This protein binds this small molecule.
Small molecule (SMILES): N[C@@H](CCCNC(=O)CP(=O)(O)O)C(=O)O

Binding-site contacts:
Ligand atom C1P contacts residue ARG54 of chain 1.A at 3.4 Å.
Ligand atom O1 contacts residue THR55 of chain 1.A at 3.5 Å (h-bond).
Ligand atom O3P contacts residue GLN79 of chain 1.B at 3.2 Å (h-bond).
Ligand atom N contacts residue ASP227 of chain 1.A at 2.8 Å (salt-bridge).
Ligand atom O contacts residue GLN164 of chain 1.A at 3.1 Å (h-bond).
Ligand atom C1 contacts residue HIS130 of chain 1.A at 3.7 Å.
Ligand atom C1P contacts residue LEU270 of chain 1.A at 3.5 Å (hydrophobic).
Ligand atom CA contacts residue GLN164 of chain 1.A at 3.7 Å.
Ligand atom C1P contacts residue ARG297 of chain 1.A at 3.7 Å.
Ligand atom CD contacts residue CYS269 of chain 1.A at 3.8 Å (hydrophobic).
Ligand atom O1P contacts residue SER52 of chain 1.A at 2.6 Å (h-bond).
Ligand atom P contacts residue SER52 of chain 1.A at 3.8 Å.
Ligand atom N contacts residue GLN164 of chain 1.A at 2.9 Å (h-bond).
Ligand atom O1P contacts residue ARG54 of chain 1.A at 3.5 Å (salt-bridge).
Ligand atom O1 contacts residue ARG297 of chain 1.A at 3.3 Å (salt-bridge).
Ligand atom CB contacts residue VAL165 of chain 1.A at 3.8 Å (hydrophobic).
Ligand atom C1 contacts residue ARG297 of chain 1.A at 3.7 Å.
Ligand atom O1P contacts residue THR55 of chain 1.A at 2.8 Å (h-bond).
Ligand atom CB contacts residue ASP227 of chain 1.A at 3.8 Å.
Ligand atom N contacts residue THR163 of chain 1.A at 3.8 Å.
Ligand atom O contacts residue MET125 of chain 1.A at 3.8 Å.
Ligand atom CB contacts residue MET125 of chain 1.A at 3.8 Å (hydrophobic).
Ligand atom O2P contacts residue ARG54 of chain 1.A at 2.8 Å (salt-bridge).
Ligand atom P contacts residue ARG103 of chain 1.A at 3.8 Å.
Ligand atom CA contacts residue ASP227 of chain 1.A at 3.5 Å.
Ligand atom O3P contacts residue ARG103 of chain 1.A at 2.8 Å (salt-bridge).
Ligand atom C1 contacts residue ARG103 of chain 1.A at 3.6 Å.
Ligand atom P contacts residue THR53 of chain 1.A at 3.8 Å.
Ligand atom O1 contacts residue ARG103 of chain 1.A at 2.8 Å (salt-bridge).
Ligand atom C1 contacts residue LEU270 of chain 1.A at 3.7 Å (hydrophobic).
Ligand atom CB contacts residue GLN164 of chain 1.A at 3.6 Å.
Ligand atom O1P contacts residue THR53 of chain 1.A at 3.7 Å.
Ligand atom O1P contacts residue ARG103 of chain 1.A at 3.2 Å (salt-bridge).
Ligand atom O1 contacts residue HIS130 of chain 1.A at 2.7 Å (h-bond).
Ligand atom O2P contacts residue THR53 of chain 1.A at 2.8 Å (h-bond).
Ligand atom P contacts residue GLN79 of chain 1.B at 3.8 Å.
Ligand atom CD contacts residue HIS130 of chain 1.A at 3.8 Å.
Ligand atom O2P contacts residue GLN79 of chain 1.B at 3.2 Å (h-bond).
Ligand atom NE contacts residue LEU270 of chain 1.A at 2.9 Å (h-bond).
Ligand atom P contacts residue ARG54 of chain 1.A at 3.8 Å.

Sequence of chain 1.B:
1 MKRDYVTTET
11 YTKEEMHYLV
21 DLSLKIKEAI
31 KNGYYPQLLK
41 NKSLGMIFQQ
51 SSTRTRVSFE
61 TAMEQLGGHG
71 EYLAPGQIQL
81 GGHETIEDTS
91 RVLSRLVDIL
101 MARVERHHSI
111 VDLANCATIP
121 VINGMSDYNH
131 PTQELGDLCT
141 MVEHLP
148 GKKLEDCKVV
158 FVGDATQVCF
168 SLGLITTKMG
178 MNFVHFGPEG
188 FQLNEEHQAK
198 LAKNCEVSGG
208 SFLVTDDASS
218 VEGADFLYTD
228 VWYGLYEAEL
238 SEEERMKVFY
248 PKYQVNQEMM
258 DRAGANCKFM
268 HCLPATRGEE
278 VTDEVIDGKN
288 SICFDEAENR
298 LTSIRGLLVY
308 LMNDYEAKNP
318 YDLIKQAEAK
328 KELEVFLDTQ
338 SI

Sequence of chain 1.A:
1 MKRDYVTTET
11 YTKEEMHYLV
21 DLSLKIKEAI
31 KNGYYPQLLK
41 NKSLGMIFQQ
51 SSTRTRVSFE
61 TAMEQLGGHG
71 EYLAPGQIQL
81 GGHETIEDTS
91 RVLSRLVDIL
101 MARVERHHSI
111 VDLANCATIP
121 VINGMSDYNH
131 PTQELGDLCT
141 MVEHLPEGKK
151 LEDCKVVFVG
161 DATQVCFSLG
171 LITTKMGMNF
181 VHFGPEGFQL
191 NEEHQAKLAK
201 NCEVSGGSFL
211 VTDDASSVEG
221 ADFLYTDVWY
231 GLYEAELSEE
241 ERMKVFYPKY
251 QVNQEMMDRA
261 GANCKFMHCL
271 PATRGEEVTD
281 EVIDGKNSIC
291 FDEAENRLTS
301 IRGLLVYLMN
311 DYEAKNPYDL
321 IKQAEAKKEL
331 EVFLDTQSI